Sequence of chain 1.A:
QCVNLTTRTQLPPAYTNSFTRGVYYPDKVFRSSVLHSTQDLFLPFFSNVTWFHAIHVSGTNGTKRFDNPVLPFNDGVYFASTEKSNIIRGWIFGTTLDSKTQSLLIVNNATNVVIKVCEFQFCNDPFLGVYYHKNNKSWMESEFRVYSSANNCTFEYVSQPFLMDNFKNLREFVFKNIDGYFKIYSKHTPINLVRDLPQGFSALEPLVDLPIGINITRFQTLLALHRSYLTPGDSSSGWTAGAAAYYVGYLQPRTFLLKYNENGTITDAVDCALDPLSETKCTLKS

A protein and the small-molecule ligand that binds it are described below.
Small molecule (SMILES): CC(=O)N[C@@H]1[C@@H](O)[C@H](O)[C@@H](CO)O[C@H]1O

Binding-site contacts:
Ligand atom N2 contacts residue ASN17 of chain 1.A at 3.0 Å (h-bond).
Ligand atom O7 contacts residue ASN17 of chain 1.A at 4.3 Å.
Ligand atom O6 contacts residue ASN137 of chain 1.A at 4.2 Å.
Ligand atom C3 contacts residue ASN17 of chain 1.A at 3.8 Å.
Ligand atom O5 contacts residue ASN17 of chain 1.A at 2.3 Å (h-bond).
Ligand atom C7 contacts residue ASN17 of chain 1.A at 3.4 Å.
Ligand atom C8 contacts residue ASN17 of chain 1.A at 3.4 Å.
Ligand atom C2 contacts residue ASN17 of chain 1.A at 2.5 Å.
Ligand atom C5 contacts residue ASN17 of chain 1.A at 3.6 Å.
Ligand atom O7 contacts residue CA1 of chain 1.R at 3.5 Å.
Ligand atom C4 contacts residue ASN17 of chain 1.A at 4.2 Å.
Ligand atom C1 contacts residue ASN17 of chain 1.A at 1.4 Å.
Ligand atom O7 contacts residue CYS15 of chain 1.A at 4.1 Å.